Binding-site contacts:
Ligand atom NE contacts residue VAL62 of chain 1.F at 3.4 Å.
Ligand atom C contacts residue MET73 of chain 1.F at 3.7 Å (hydrophobic).
Ligand atom CZ contacts residue ASP60 of chain 1.F at 3.5 Å.
Ligand atom CB contacts residue MET73 of chain 1.F at 3.1 Å (hydrophobic).
Ligand atom OE1 contacts residue VAL64 of chain 1.F at 3.9 Å.
Ligand atom OE1 contacts residue LEU63 of chain 1.F at 3.5 Å (h-bond).
Ligand atom CZ contacts residue VAL62 of chain 1.F at 3.5 Å (hydrophobic).
Ligand atom CD2 contacts residue VAL64 of chain 1.F at 3.6 Å (hydrophobic).
Ligand atom OE2 contacts residue VAL75 of chain 1.F at 3.5 Å (h-bond).
Ligand atom NE2 contacts residue LEU63 of chain 1.F at 4.0 Å.
Ligand atom NH1 contacts residue GLN77 of chain 1.F at 3.4 Å (h-bond).
Ligand atom CD contacts residue LEU63 of chain 1.F at 3.7 Å (hydrophobic).
Ligand atom N contacts residue SER61 of chain 1.F at 3.4 Å (h-bond).
Ligand atom CD contacts residue VAL75 of chain 1.F at 4.0 Å (hydrophobic).
Ligand atom O contacts residue VAL64 of chain 1.F at 3.7 Å.
Ligand atom CA contacts residue MET73 of chain 1.F at 3.3 Å (hydrophobic).
Ligand atom C contacts residue MET73 of chain 1.F at 3.6 Å (hydrophobic).
Ligand atom N contacts residue MET73 of chain 1.F at 2.7 Å (h-bond).
Ligand atom CD contacts residue VAL62 of chain 1.F at 3.8 Å (hydrophobic).
Ligand atom N contacts residue LEU63 of chain 1.F at 2.9 Å (h-bond).
Ligand atom NH1 contacts residue VAL62 of chain 1.F at 3.9 Å.
Ligand atom NE2 contacts residue ASP39 of chain 1.F at 3.8 Å.
Ligand atom O contacts residue VAL62 of chain 1.F at 3.0 Å.
Ligand atom NH1 contacts residue ASP60 of chain 1.F at 2.2 Å (salt-bridge).
Ligand atom N contacts residue LEU63 of chain 1.F at 4.0 Å.
Ligand atom NH2 contacts residue GLN77 of chain 1.F at 3.8 Å.
Ligand atom C contacts residue LEU63 of chain 1.F at 3.7 Å (hydrophobic).
Ligand atom CG contacts residue MET73 of chain 1.F at 3.7 Å (hydrophobic).
Ligand atom CA contacts residue LEU63 of chain 1.F at 3.9 Å (hydrophobic).
Ligand atom C contacts residue LEU63 of chain 1.F at 3.5 Å (hydrophobic).
Ligand atom CB contacts residue SER61 of chain 1.F at 3.7 Å.
Ligand atom OE1 contacts residue MET73 of chain 1.F at 3.1 Å.
Ligand atom OE1 contacts residue GLY65 of chain 1.F at 3.6 Å.
Ligand atom O contacts residue LEU63 of chain 1.F at 2.6 Å (h-bond).
Ligand atom OE2 contacts residue PHE74 of chain 1.F at 4.0 Å.
Ligand atom CG contacts residue PHE74 of chain 1.F at 3.8 Å (hydrophobic).
Ligand atom CA contacts residue LEU63 of chain 1.F at 3.3 Å (hydrophobic).
Ligand atom O contacts residue LEU63 of chain 1.F at 3.7 Å.
Ligand atom CD1 contacts residue HIS72 of chain 1.F at 3.7 Å.
Ligand atom NH2 contacts residue VAL62 of chain 1.F at 3.9 Å.

The protein below binds the small molecule below.
Small molecule (SMILES): CC(C)C[C@H](NC(=O)[C@H](CC(C)C)NC(=O)[C@H](CCC(=O)O)NC(=O)[C@H](CCC(N)=O)NC(=O)[C@H](CCCNC(N)=[NH2+])NC(=O)[C@@H](N)CCCNC(N)=[NH2+])C(=O)N[C@H](C=O)CCC(=O)O

Sequence of chain 1.F:
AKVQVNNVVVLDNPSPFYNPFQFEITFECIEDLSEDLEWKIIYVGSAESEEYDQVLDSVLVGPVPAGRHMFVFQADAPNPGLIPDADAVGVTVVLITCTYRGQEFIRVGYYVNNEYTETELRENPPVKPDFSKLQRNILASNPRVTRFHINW